Binding-site contacts:
Ligand atom O2 contacts residue GLN291 of chain 1.A at 3.0 Å (h-bond).
Ligand atom C2 contacts residue PHE294 of chain 1.A at 3.5 Å (hydrophobic).
Ligand atom C1 contacts residue THR255 of chain 1.A at 3.5 Å.
Ligand atom F1 contacts residue TRP254 of chain 1.A at 3.1 Å.
Ligand atom C6 contacts residue PHE294 of chain 1.A at 3.9 Å (hydrophobic).
Ligand atom C20 contacts residue ASP240 of chain 1.A at 3.8 Å.
Ligand atom F7 contacts residue ILE298 of chain 1.A at 3.0 Å.
Ligand atom F1 contacts residue ILE258 of chain 1.A at 3.8 Å.
Ligand atom F2 contacts residue PHE294 of chain 1.A at 3.7 Å.
Ligand atom C8 contacts residue GLN291 of chain 1.A at 3.7 Å.
Ligand atom C13 contacts residue PHE294 of chain 1.A at 3.6 Å (hydrophobic).
Ligand atom C23 contacts residue MET195 of chain 1.A at 3.6 Å (hydrophobic).
Ligand atom N1 contacts residue PHE294 of chain 1.A at 3.6 Å.
Ligand atom C23 contacts residue THR193 of chain 1.A at 3.7 Å.
Ligand atom F2 contacts residue GLN291 of chain 1.A at 3.7 Å.
Ligand atom F8 contacts residue MET195 of chain 1.A at 3.6 Å.
Ligand atom F10 contacts residue MET195 of chain 1.A at 3.5 Å.
Ligand atom O2 contacts residue PHE294 of chain 1.A at 3.9 Å.
Ligand atom C7 contacts residue ASN243 of chain 1.A at 3.6 Å.
Ligand atom F2 contacts residue PRO244 of chain 1.A at 3.6 Å.
Ligand atom C5 contacts residue PHE294 of chain 1.A at 3.6 Å (hydrophobic).
Ligand atom C11 contacts residue MET195 of chain 1.A at 3.5 Å (hydrophobic).
Ligand atom C3 contacts residue PHE294 of chain 1.A at 3.5 Å (hydrophobic).
Ligand atom C21 contacts residue THR193 of chain 1.A at 3.8 Å.
Ligand atom F1 contacts residue ASN243 of chain 1.A at 3.3 Å.
Ligand atom C7 contacts residue PHE294 of chain 1.A at 3.8 Å (hydrophobic).
Ligand atom C4 contacts residue PHE294 of chain 1.A at 3.6 Å (hydrophobic).
Ligand atom F6 contacts residue MET279 of chain 1.A at 3.3 Å.
Ligand atom F5 contacts residue MET279 of chain 1.A at 3.7 Å.
Ligand atom O1 contacts residue GLN291 of chain 1.A at 3.1 Å (h-bond).
Ligand atom C6 contacts residue TYR81 of chain 1.A at 3.8 Å (hydrophobic).
Ligand atom O1 contacts residue ILE258 of chain 1.A at 3.4 Å.
Ligand atom F1 contacts residue THR255 of chain 1.A at 3.2 Å.
Ligand atom C1 contacts residue GLN291 of chain 1.A at 3.5 Å.
Ligand atom C21 contacts residue ASP240 of chain 1.A at 3.4 Å.
Ligand atom F2 contacts residue ASN243 of chain 1.A at 3.2 Å.
Ligand atom C12 contacts residue MET279 of chain 1.A at 3.2 Å (hydrophobic).
Ligand atom C2 contacts residue ILE258 of chain 1.A at 3.6 Å (hydrophobic).
Ligand atom F2 contacts residue TYR251 of chain 1.A at 3.5 Å.
Ligand atom C1 contacts residue TYR251 of chain 1.A at 3.8 Å (hydrophobic).

This protein binds this small molecule.
Small molecule (SMILES): [O-][n+]1cccc(C[C@@H](c2ccc(OC(F)F)c(OC3CC3)c2)c2ncc(C(O)(C(F)(F)F)C(F)(F)F)s2)c1

Sequence of chain 1.A:
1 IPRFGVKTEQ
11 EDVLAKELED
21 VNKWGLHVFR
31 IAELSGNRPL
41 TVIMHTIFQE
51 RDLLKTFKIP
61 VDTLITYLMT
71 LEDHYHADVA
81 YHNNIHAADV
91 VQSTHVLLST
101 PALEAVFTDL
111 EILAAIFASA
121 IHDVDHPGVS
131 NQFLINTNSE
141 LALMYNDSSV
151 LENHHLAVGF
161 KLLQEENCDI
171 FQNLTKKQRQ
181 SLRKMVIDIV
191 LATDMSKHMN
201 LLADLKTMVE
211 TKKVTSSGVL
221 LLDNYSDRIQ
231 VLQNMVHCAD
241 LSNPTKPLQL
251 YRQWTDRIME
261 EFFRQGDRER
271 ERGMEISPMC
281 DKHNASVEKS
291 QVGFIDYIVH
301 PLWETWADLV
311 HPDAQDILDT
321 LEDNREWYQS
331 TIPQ